A protein and the small-molecule ligand that binds it are described below.
Small molecule (SMILES): CC1(N)CCN(c2cnc3c(-c4cccc(Cl)c4Cl)n[nH]c3n2)CC1

Sequence of chain 1.A:
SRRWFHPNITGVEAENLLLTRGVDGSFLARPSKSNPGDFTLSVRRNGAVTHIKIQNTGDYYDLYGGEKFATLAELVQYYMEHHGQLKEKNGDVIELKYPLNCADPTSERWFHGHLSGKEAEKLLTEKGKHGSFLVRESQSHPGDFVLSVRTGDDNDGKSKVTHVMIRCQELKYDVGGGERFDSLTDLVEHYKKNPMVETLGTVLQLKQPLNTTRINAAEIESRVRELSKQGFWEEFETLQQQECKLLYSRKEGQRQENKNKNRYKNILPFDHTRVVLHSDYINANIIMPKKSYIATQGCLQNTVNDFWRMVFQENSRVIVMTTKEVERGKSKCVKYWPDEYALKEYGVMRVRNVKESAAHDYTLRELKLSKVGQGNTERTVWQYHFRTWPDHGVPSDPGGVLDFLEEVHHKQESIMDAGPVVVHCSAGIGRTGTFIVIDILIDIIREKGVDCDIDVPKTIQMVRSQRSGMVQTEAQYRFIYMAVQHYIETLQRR

Binding-site contacts:
Ligand atom C16 contacts residue THR224 of chain 1.A at 3.5 Å.
Ligand atom C01 contacts residue THR225 of chain 1.A at 3.6 Å.
Ligand atom C12 contacts residue THR225 of chain 1.A at 3.7 Å.
Ligand atom CL8 contacts residue GLN501 of chain 1.A at 3.4 Å.
Ligand atom C21 contacts residue PHE119 of chain 1.A at 3.4 Å (hydrophobic).
Ligand atom C04 contacts residue ARG117 of chain 1.A at 3.4 Å.
Ligand atom C20 contacts residue GLU255 of chain 1.A at 3.7 Å.
Ligand atom C16 contacts residue THR225 of chain 1.A at 3.6 Å.
Ligand atom C06 contacts residue PRO497 of chain 1.A at 3.6 Å (hydrophobic).
Ligand atom N17 contacts residue THR225 of chain 1.A at 3.3 Å.
Ligand atom C12 contacts residue THR259 of chain 1.A at 3.5 Å.
Ligand atom C13 contacts residue THR225 of chain 1.A at 3.4 Å.
Ligand atom N14 contacts residue GLU256 of chain 1.A at 3.5 Å.
Ligand atom C24 contacts residue GLU255 of chain 1.A at 3.8 Å.
Ligand atom C23 contacts residue THR224 of chain 1.A at 3.7 Å.
Ligand atom C22 contacts residue PHE119 of chain 1.A at 3.1 Å (hydrophobic).
Ligand atom C24 contacts residue PHE119 of chain 1.A at 3.4 Å (hydrophobic).
Ligand atom C05 contacts residue ARG117 of chain 1.A at 3.5 Å.
Ligand atom C01 contacts residue ARG117 of chain 1.A at 3.5 Å.
Ligand atom N10 contacts residue LEU260 of chain 1.A at 3.8 Å.
Ligand atom N11 contacts residue GLU256 of chain 1.A at 2.9 Å (salt-bridge).
Ligand atom CL7 contacts residue ARG117 of chain 1.A at 3.5 Å.
Ligand atom N25 contacts residue GLU116 of chain 1.A at 3.6 Å (salt-bridge).
Ligand atom C02 contacts residue LYS498 of chain 1.A at 3.5 Å.
Ligand atom N25 contacts residue THR114 of chain 1.A at 2.6 Å (h-bond).
Ligand atom N10 contacts residue GLU256 of chain 1.A at 3.8 Å.
Ligand atom N14 contacts residue THR259 of chain 1.A at 3.7 Å.
Ligand atom C06 contacts residue ARG117 of chain 1.A at 3.5 Å.
Ligand atom C03 contacts residue ARG117 of chain 1.A at 3.3 Å.
Ligand atom N11 contacts residue THR259 of chain 1.A at 3.6 Å.
Ligand atom N11 contacts residue LEU260 of chain 1.A at 3.7 Å.
Ligand atom N10 contacts residue PRO497 of chain 1.A at 3.2 Å.
Ligand atom C09 contacts residue PRO497 of chain 1.A at 3.5 Å (hydrophobic).
Ligand atom C02 contacts residue ARG117 of chain 1.A at 3.4 Å.
Ligand atom N25 contacts residue PHE119 of chain 1.A at 3.2 Å (h-bond).
Ligand atom CL7 contacts residue GLN263 of chain 1.A at 3.4 Å.
Ligand atom C20 contacts residue THR259 of chain 1.A at 3.8 Å.
Ligand atom C22 contacts residue GLU116 of chain 1.A at 3.6 Å.
Ligand atom CL7 contacts residue LEU260 of chain 1.A at 3.8 Å.
Ligand atom C12 contacts residue GLU256 of chain 1.A at 3.7 Å.